Sequence of chain 1.K:
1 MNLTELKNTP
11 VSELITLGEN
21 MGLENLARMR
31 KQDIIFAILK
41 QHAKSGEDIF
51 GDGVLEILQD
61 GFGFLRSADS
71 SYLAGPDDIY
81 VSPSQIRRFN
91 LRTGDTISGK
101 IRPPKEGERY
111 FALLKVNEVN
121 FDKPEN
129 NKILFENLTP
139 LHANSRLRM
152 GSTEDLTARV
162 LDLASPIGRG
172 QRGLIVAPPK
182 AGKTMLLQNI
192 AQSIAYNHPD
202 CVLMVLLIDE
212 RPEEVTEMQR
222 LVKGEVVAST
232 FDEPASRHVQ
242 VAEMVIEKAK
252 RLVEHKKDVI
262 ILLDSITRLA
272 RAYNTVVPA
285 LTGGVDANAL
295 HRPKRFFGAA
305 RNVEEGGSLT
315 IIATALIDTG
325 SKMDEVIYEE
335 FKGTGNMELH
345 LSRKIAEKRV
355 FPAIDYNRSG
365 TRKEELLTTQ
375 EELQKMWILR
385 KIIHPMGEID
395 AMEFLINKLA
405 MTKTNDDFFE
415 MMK

Binding-site contacts:
Ligand atom O1B contacts residue ALA182 of chain 1.K at 2.8 Å (h-bond).
Ligand atom O3A contacts residue LYS184 of chain 1.K at 3.5 Å (salt-bridge).
Ligand atom C5' contacts residue GLY183 of chain 1.K at 3.8 Å.
Ligand atom N9 contacts residue MET186 of chain 1.K at 3.6 Å.
Ligand atom N9 contacts residue PHE355 of chain 1.K at 2.8 Å.
Ligand atom C2 contacts residue PHE355 of chain 1.K at 3.9 Å (hydrophobic).
Ligand atom O3A contacts residue GLY183 of chain 1.K at 3.6 Å (h-bond).
Ligand atom O2' contacts residue ARG353 of chain 1.K at 3.4 Å (salt-bridge).
Ligand atom N6 contacts residue THR158 of chain 1.K at 3.7 Å.
Ligand atom O1B contacts residue LYS181 of chain 1.K at 3.4 Å.
Ligand atom C4 contacts residue MET186 of chain 1.K at 3.3 Å (hydrophobic).
Ligand atom C8 contacts residue GLY183 of chain 1.K at 3.1 Å.
Ligand atom O1B contacts residue GLY183 of chain 1.K at 3.0 Å (h-bond).
Ligand atom O3G contacts residue LYS181 of chain 1.K at 2.8 Å (salt-bridge).
Ligand atom O2G contacts residue FPD1 of chain 1.Z at 3.7 Å.
Ligand atom C5 contacts residue MET186 of chain 1.K at 3.4 Å (hydrophobic).
Ligand atom N3 contacts residue PHE355 of chain 1.K at 3.3 Å.
Ligand atom C5 contacts residue PHE355 of chain 1.K at 3.6 Å (hydrophobic).
Ligand atom O4' contacts residue PHE355 of chain 1.K at 3.4 Å.
Ligand atom O2B contacts residue LYS184 of chain 1.K at 3.3 Å.
Ligand atom O3G contacts residue PRO180 of chain 1.K at 3.8 Å.
Ligand atom PB contacts residue LYS184 of chain 1.K at 3.6 Å.
Ligand atom O2G contacts residue MG1 of chain 1.X at 3.6 Å.
Ligand atom C4 contacts residue PHE355 of chain 1.K at 3.0 Å (hydrophobic).
Ligand atom O2A contacts residue THR185 of chain 1.K at 3.7 Å.
Ligand atom S1G contacts residue ARG212 of chain 1.K at 3.7 Å.
Ligand atom N7 contacts residue MET186 of chain 1.K at 3.0 Å.
Ligand atom O2B contacts residue THR185 of chain 1.K at 2.6 Å (h-bond).
Ligand atom O2A contacts residue MET186 of chain 1.K at 3.0 Å.
Ligand atom O3G contacts residue FPD1 of chain 1.Z at 3.5 Å.
Ligand atom O3A contacts residue THR185 of chain 1.K at 3.7 Å.
Ligand atom C8 contacts residue MET186 of chain 1.K at 3.6 Å (hydrophobic).
Ligand atom N3 contacts residue MET186 of chain 1.K at 3.8 Å.
Ligand atom O2G contacts residue ARG212 of chain 1.K at 3.8 Å.
Ligand atom C1' contacts residue PHE355 of chain 1.K at 3.0 Å (hydrophobic).
Ligand atom O1B contacts residue LYS184 of chain 1.K at 3.1 Å (salt-bridge).
Ligand atom C8 contacts residue PHE355 of chain 1.K at 3.5 Å (hydrophobic).
Ligand atom S1G contacts residue LYS181 of chain 1.K at 3.7 Å.
Ligand atom O3B contacts residue LYS181 of chain 1.K at 3.7 Å.
Ligand atom N7 contacts residue GLY183 of chain 1.K at 3.5 Å.

A protein and the small-molecule ligand that binds it are described below.
Small molecule (SMILES): Nc1ncnc2c1ncn2[C@@H]1O[C@H](COP(=O)(O)OP(=O)(O)OP(O)(O)=S)[C@@H](O)[C@H]1O